Binding-site contacts:
Ligand atom O2 contacts residue MET71 of chain 3.D at 3.4 Å (h-bond).
Ligand atom O2P contacts residue THR44 of chain 3.D at 3.6 Å (h-bond).
Ligand atom O5 contacts residue HIS143 of chain 3.D at 2.8 Å (h-bond).
Ligand atom C5 contacts residue GLY139 of chain 3.D at 4.0 Å.
Ligand atom C6 contacts residue VAL138 of chain 3.D at 3.2 Å (hydrophobic).
Ligand atom C3 contacts residue ALA145 of chain 3.D at 3.6 Å (hydrophobic).
Ligand atom C5 contacts residue HIS143 of chain 3.D at 3.4 Å.
Ligand atom C2 contacts residue ALA145 of chain 3.D at 4.0 Å (hydrophobic).
Ligand atom O1 contacts residue PRO40 of chain 3.D at 3.6 Å.
Ligand atom C6 contacts residue LYS208 of chain 3.D at 3.6 Å.
Ligand atom O3P contacts residue GLY42 of chain 3.D at 3.9 Å.
Ligand atom O1 contacts residue ASP72 of chain 3.D at 2.8 Å (salt-bridge).
Ligand atom O1P contacts residue GLY43 of chain 3.D at 2.8 Å (h-bond).
Ligand atom O3P contacts residue GLY43 of chain 3.D at 3.4 Å (h-bond).
Ligand atom O4 contacts residue THR41 of chain 3.D at 4.2 Å.
Ligand atom O2P contacts residue LYS208 of chain 3.D at 2.7 Å (salt-bridge).
Ligand atom C5 contacts residue VAL138 of chain 3.D at 3.8 Å (hydrophobic).
Ligand atom O5 contacts residue GLY139 of chain 3.D at 4.1 Å.
Ligand atom O1P contacts residue ARG172 of chain 3.D at 2.8 Å (salt-bridge).
Ligand atom O2P contacts residue ARG172 of chain 3.D at 3.8 Å.
Ligand atom P contacts residue GLY43 of chain 3.D at 3.6 Å.
Ligand atom P contacts residue LYS208 of chain 3.D at 3.9 Å.
Ligand atom C3 contacts residue PHE146 of chain 3.D at 4.2 Å (hydrophobic).
Ligand atom P contacts residue GLY42 of chain 3.D at 4.1 Å.
Ligand atom O3 contacts residue HIS143 of chain 3.D at 3.3 Å.
Ligand atom O4 contacts residue GLY137 of chain 3.D at 3.2 Å.
Ligand atom O3 contacts residue ALA145 of chain 3.D at 2.7 Å (h-bond).
Ligand atom O1 contacts residue THR41 of chain 3.D at 2.9 Å (h-bond).
Ligand atom C1 contacts residue ASP72 of chain 3.D at 3.5 Å.
Ligand atom C3 contacts residue HIS143 of chain 3.D at 3.8 Å.
Ligand atom O2 contacts residue ASP72 of chain 3.D at 2.7 Å (salt-bridge).
Ligand atom C2 contacts residue ASP72 of chain 3.D at 3.6 Å.
Ligand atom O1 contacts residue MET71 of chain 3.D at 4.1 Å.
Ligand atom O1P contacts residue GLY42 of chain 3.D at 3.4 Å.
Ligand atom P contacts residue THR44 of chain 3.D at 3.6 Å.
Ligand atom P contacts residue ARG172 of chain 3.D at 3.8 Å.
Ligand atom C1 contacts residue THR41 of chain 3.D at 3.5 Å.
Ligand atom O4 contacts residue VAL138 of chain 3.D at 3.9 Å.
Ligand atom O3P contacts residue THR44 of chain 3.D at 2.6 Å (h-bond).
Ligand atom O2 contacts residue ALA145 of chain 3.D at 3.2 Å.

Sequence of chain 3.D:
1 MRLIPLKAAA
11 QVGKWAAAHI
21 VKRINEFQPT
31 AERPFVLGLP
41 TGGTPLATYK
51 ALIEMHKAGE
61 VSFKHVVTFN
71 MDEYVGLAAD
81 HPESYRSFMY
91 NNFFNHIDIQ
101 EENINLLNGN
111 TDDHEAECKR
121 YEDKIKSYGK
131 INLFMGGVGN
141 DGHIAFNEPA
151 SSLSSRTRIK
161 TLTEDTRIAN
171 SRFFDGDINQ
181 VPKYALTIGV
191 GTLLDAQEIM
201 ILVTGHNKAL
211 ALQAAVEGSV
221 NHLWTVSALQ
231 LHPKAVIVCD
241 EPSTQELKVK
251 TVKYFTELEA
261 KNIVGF

The small molecule below binds the protein below.
Small molecule (SMILES): O=C(CO)[C@@H](O)[C@H](O)[C@H](O)COP(=O)(O)O